Sequence of chain 8.PA:
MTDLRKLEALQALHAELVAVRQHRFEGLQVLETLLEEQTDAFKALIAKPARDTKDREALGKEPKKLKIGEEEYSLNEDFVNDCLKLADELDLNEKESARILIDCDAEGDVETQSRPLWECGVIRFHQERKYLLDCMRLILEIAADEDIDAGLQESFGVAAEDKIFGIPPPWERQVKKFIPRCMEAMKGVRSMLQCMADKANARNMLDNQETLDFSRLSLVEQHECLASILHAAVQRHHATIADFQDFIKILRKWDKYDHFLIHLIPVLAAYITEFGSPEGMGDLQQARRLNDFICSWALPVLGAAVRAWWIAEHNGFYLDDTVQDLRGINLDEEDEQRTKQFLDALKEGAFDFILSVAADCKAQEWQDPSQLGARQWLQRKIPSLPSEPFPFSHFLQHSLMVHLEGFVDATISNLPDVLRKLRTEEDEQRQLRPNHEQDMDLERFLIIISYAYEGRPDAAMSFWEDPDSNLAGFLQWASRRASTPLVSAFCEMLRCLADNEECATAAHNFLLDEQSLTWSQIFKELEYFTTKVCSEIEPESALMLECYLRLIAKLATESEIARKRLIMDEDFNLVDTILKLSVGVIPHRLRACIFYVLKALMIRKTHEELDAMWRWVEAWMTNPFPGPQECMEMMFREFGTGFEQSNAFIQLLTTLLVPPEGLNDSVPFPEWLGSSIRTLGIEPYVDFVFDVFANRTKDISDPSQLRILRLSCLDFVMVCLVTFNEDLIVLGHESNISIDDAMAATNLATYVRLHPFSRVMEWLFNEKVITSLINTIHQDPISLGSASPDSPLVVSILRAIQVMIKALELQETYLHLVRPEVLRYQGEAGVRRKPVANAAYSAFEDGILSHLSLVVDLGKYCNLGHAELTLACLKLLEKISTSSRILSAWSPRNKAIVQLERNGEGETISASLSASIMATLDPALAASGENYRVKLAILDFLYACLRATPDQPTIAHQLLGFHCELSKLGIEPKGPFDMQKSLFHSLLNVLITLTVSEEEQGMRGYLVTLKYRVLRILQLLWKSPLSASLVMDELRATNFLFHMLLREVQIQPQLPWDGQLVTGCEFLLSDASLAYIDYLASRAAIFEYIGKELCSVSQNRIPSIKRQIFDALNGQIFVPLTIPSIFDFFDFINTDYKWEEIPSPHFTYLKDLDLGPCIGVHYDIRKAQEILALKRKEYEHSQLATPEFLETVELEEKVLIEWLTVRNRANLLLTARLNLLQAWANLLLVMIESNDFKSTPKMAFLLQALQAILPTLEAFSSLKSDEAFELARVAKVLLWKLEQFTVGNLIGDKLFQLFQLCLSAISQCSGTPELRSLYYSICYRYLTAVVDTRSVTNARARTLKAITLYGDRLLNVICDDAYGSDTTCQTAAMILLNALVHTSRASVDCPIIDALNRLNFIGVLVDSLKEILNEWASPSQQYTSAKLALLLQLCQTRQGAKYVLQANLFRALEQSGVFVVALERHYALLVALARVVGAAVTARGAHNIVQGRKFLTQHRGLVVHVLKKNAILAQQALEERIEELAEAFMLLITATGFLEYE

Binding-site contacts:
Ligand atom CD2 contacts residue ARG442 of chain 8.PA at 3.5 Å.
Ligand atom O contacts residue ARG442 of chain 8.PA at 4.3 Å.
Ligand atom N contacts residue ASN492 of chain 8.PA at 3.3 Å (h-bond).
Ligand atom C contacts residue ARG442 of chain 8.PA at 4.4 Å.
Ligand atom C contacts residue ASN492 of chain 8.PA at 4.0 Å.
Ligand atom CE2 contacts residue PRO438 of chain 8.PA at 3.7 Å (hydrophobic).
Ligand atom CD2 contacts residue PRO438 of chain 8.PA at 4.4 Å (hydrophobic).
Ligand atom CA contacts residue ASN492 of chain 8.PA at 3.3 Å.
Ligand atom CB contacts residue GLY495 of chain 8.PA at 3.9 Å.
Ligand atom CG contacts residue PHE496 of chain 8.PA at 4.0 Å (hydrophobic).
Ligand atom CZ contacts residue PRO438 of chain 8.PA at 3.4 Å (hydrophobic).
Ligand atom CA contacts residue ARG442 of chain 8.PA at 3.6 Å.
Ligand atom CE1 contacts residue PRO438 of chain 8.PA at 3.8 Å (hydrophobic).
Ligand atom O contacts residue PRO438 of chain 8.PA at 4.0 Å.
Ligand atom CD1 contacts residue PHE496 of chain 8.PA at 3.7 Å (hydrophobic).
Ligand atom N contacts residue SER491 of chain 8.PA at 4.1 Å.
Ligand atom CE1 contacts residue ILE434 of chain 8.PA at 3.9 Å (hydrophobic).
Ligand atom CD1 contacts residue ILE434 of chain 8.PA at 4.1 Å (hydrophobic).
Ligand atom O contacts residue ASN492 of chain 8.PA at 4.2 Å.
Ligand atom CG contacts residue ASN492 of chain 8.PA at 4.3 Å.
Ligand atom CE1 contacts residue PHE496 of chain 8.PA at 3.6 Å (hydrophobic).
Ligand atom CG contacts residue GLY495 of chain 8.PA at 4.4 Å.
Ligand atom CE2 contacts residue ARG442 of chain 8.PA at 3.6 Å.
Ligand atom CZ contacts residue PHE496 of chain 8.PA at 3.9 Å (hydrophobic).
Ligand atom CD1 contacts residue ASN492 of chain 8.PA at 3.9 Å.
Ligand atom N contacts residue ARG442 of chain 8.PA at 4.2 Å.
Ligand atom CD1 contacts residue PRO438 of chain 8.PA at 4.4 Å (hydrophobic).
Ligand atom CB contacts residue PHE496 of chain 8.PA at 3.9 Å (hydrophobic).
Ligand atom CB contacts residue ASN492 of chain 8.PA at 3.8 Å.

A protein and the small-molecule ligand that binds it are described below.
Small molecule (SMILES): N[C@@H](Cc1ccccc1)C(=O)NCC=O